Binding-site contacts:
Ligand atom N2 contacts residue THR101 of chain 7.B at 3.2 Å (h-bond).
Ligand atom C4 contacts residue ASN99 of chain 7.B at 4.2 Å.
Ligand atom C5 contacts residue PHE97 of chain 7.B at 3.8 Å (hydrophobic).
Ligand atom C8 contacts residue ASN99 of chain 7.B at 4.1 Å.
Ligand atom O5 contacts residue PHE97 of chain 7.B at 4.0 Å.
Ligand atom C2 contacts residue THR101 of chain 7.B at 4.2 Å.
Ligand atom C2 contacts residue ASN99 of chain 7.B at 2.4 Å.
Ligand atom C8 contacts residue THR101 of chain 7.B at 3.5 Å.
Ligand atom C5 contacts residue ASN99 of chain 7.B at 3.7 Å.
Ligand atom C6 contacts residue PHE97 of chain 7.B at 3.7 Å (hydrophobic).
Ligand atom C3 contacts residue ASN99 of chain 7.B at 3.8 Å.
Ligand atom O5 contacts residue ASN99 of chain 7.B at 2.4 Å (h-bond).
Ligand atom C1 contacts residue ASN99 of chain 7.B at 1.4 Å.
Ligand atom C7 contacts residue PHE97 of chain 7.B at 4.0 Å (hydrophobic).
Ligand atom C7 contacts residue ASN99 of chain 7.B at 3.8 Å.
Ligand atom C1 contacts residue THR101 of chain 7.B at 4.5 Å.
Ligand atom O7 contacts residue ASN99 of chain 7.B at 4.2 Å.
Ligand atom C8 contacts residue ARG108 of chain 7.B at 4.1 Å.
Ligand atom C8 contacts residue PHE97 of chain 7.B at 4.1 Å (hydrophobic).
Ligand atom C7 contacts residue THR101 of chain 7.B at 3.9 Å.
Ligand atom N2 contacts residue ASN99 of chain 7.B at 2.8 Å (h-bond).
Ligand atom O7 contacts residue PHE97 of chain 7.B at 3.5 Å.

Sequence of chain 7.B:
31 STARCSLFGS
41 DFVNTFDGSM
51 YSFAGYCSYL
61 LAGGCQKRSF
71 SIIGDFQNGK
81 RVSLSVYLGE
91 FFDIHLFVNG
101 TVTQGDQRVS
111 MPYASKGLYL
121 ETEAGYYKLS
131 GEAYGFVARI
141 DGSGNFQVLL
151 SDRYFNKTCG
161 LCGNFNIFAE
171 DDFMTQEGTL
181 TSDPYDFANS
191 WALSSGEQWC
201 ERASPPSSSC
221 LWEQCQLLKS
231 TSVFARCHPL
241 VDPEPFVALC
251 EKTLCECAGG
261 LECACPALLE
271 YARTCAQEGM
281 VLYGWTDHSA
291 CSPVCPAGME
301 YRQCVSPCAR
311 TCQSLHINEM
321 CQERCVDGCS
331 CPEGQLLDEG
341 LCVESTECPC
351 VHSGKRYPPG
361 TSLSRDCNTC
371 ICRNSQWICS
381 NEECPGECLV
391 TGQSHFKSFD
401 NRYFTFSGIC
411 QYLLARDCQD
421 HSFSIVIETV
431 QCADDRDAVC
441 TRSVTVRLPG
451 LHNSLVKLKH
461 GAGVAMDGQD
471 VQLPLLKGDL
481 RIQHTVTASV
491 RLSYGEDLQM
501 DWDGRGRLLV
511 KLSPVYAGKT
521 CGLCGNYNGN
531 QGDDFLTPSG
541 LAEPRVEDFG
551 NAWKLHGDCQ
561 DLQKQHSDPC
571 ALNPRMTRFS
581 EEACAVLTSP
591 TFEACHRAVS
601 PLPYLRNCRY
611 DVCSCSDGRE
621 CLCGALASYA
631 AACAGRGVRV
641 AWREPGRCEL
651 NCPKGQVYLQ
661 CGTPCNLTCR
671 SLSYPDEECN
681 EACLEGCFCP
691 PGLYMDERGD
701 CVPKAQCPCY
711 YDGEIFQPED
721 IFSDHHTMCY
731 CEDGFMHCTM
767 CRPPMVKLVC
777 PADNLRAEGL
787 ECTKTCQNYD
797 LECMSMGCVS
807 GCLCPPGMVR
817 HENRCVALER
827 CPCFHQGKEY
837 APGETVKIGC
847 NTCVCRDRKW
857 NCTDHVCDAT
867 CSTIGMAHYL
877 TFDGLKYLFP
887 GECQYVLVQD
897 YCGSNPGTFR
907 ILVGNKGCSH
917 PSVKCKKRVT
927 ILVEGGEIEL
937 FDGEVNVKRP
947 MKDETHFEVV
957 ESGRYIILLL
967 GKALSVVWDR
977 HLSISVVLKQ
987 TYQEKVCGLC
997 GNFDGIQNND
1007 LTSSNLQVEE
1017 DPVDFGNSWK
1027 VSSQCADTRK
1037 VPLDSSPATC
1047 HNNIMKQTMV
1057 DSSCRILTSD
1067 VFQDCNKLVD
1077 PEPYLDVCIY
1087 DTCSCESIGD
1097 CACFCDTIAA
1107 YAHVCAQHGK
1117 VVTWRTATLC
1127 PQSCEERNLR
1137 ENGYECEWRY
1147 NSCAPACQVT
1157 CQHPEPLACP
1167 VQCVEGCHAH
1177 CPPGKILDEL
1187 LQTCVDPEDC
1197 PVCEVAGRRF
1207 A

This small molecule binds to this protein.
Small molecule (SMILES): CC(=O)N[C@H]1[C@H](O[C@H]2[C@H](O)[C@@H](NC(C)=O)CO[C@@H]2CO)O[C@H](CO)[C@@H](O[C@@H]2O[C@H](CO)[C@@H](O)[C@H](O)[C@@H]2O)[C@@H]1O